Binding-site contacts:
Ligand atom C5 contacts residue NAG1 of chain 1.HA at 3.9 Å.
Ligand atom N2 contacts residue ASN230 of chain 1.L at 3.0 Å (h-bond).
Ligand atom O5 contacts residue ASN230 of chain 1.L at 2.2 Å (h-bond).
Ligand atom O6 contacts residue NAG1 of chain 1.HA at 2.0 Å (h-bond).
Ligand atom O6 contacts residue GLU179 of chain 1.L at 4.5 Å.
Ligand atom C3 contacts residue ASN230 of chain 1.L at 3.8 Å.
Ligand atom C1 contacts residue SER413 of chain 1.L at 3.6 Å.
Ligand atom C5 contacts residue ASN230 of chain 1.L at 3.6 Å.
Ligand atom O7 contacts residue VAL412 of chain 1.L at 3.8 Å.
Ligand atom O7 contacts residue PRO180 of chain 1.L at 3.1 Å.
Ligand atom O7 contacts residue VAL222 of chain 1.L at 3.8 Å.
Ligand atom C4 contacts residue VAL412 of chain 1.L at 4.2 Å (hydrophobic).
Ligand atom C6 contacts residue NAG1 of chain 1.HA at 3.4 Å.
Ligand atom O4 contacts residue VAL412 of chain 1.L at 3.9 Å.
Ligand atom C2 contacts residue SER413 of chain 1.L at 4.0 Å.
Ligand atom C8 contacts residue PHE343 of chain 1.L at 4.1 Å (hydrophobic).
Ligand atom C3 contacts residue VAL412 of chain 1.L at 3.9 Å (hydrophobic).
Ligand atom C2 contacts residue ASN230 of chain 1.L at 2.5 Å.
Ligand atom N2 contacts residue SER413 of chain 1.L at 3.6 Å.
Ligand atom C8 contacts residue VAL222 of chain 1.L at 4.1 Å (hydrophobic).
Ligand atom C7 contacts residue PRO180 of chain 1.L at 4.3 Å (hydrophobic).
Ligand atom C1 contacts residue ASN230 of chain 1.L at 1.4 Å.
Ligand atom C6 contacts residue GLU179 of chain 1.L at 4.3 Å.
Ligand atom C4 contacts residue ASN230 of chain 1.L at 4.2 Å.
Ligand atom C8 contacts residue NAG1 of chain 1.HA at 4.2 Å.
Ligand atom C8 contacts residue ASN344 of chain 1.L at 4.0 Å.
Ligand atom C7 contacts residue VAL222 of chain 1.L at 4.2 Å (hydrophobic).
Ligand atom C5 contacts residue VAL412 of chain 1.L at 4.2 Å (hydrophobic).
Ligand atom C8 contacts residue LEU229 of chain 1.L at 4.2 Å (hydrophobic).
Ligand atom O7 contacts residue ASN230 of chain 1.L at 3.8 Å.
Ligand atom C7 contacts residue ASN230 of chain 1.L at 3.6 Å.
Ligand atom C3 contacts residue SER413 of chain 1.L at 4.3 Å.
Ligand atom O5 contacts residue NAG1 of chain 1.HA at 4.3 Å.

Sequence of chain 1.L:
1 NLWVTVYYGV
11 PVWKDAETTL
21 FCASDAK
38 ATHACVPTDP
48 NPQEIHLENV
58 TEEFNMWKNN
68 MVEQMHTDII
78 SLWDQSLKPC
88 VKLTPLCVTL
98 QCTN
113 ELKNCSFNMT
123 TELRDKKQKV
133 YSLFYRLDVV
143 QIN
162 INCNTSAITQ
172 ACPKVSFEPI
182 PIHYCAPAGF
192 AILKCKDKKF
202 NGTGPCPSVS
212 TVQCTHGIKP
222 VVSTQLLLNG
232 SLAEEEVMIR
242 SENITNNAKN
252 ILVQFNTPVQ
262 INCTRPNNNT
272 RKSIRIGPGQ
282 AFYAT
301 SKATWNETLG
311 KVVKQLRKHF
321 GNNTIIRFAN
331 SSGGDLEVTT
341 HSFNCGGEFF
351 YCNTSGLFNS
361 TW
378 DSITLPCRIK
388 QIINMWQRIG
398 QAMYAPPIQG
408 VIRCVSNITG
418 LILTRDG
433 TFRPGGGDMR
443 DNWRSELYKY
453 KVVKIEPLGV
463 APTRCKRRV

This small molecule binds to this protein.
Small molecule (SMILES): CC(=O)N[C@H]1[C@H](O[C@H]2[C@H](O)[C@@H](NC(C)=O)CO[C@@H]2CO)O[C@H](CO)[C@@H](O[C@@H]2O[C@H](CO)[C@@H](O)[C@H](O)[C@@H]2O)[C@@H]1O